Sequence of chain 1.C:
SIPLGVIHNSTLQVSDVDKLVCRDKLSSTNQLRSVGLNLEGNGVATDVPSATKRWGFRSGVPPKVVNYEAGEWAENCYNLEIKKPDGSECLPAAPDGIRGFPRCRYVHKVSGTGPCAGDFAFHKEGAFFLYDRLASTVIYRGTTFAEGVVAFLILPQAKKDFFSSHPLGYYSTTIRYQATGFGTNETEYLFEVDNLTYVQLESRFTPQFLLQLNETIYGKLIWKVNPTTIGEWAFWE

Binding-site contacts:
Ligand atom C7 contacts residue ASN208 of chain 1.C at 3.1 Å.
Ligand atom N2 contacts residue ASN208 of chain 1.C at 2.9 Å (h-bond).
Ligand atom O6 contacts residue GLU205 of chain 1.C at 4.3 Å.
Ligand atom C2 contacts residue ASN208 of chain 1.C at 2.5 Å.
Ligand atom O6 contacts residue LYS36 of chain 1.G at 4.3 Å.
Ligand atom O7 contacts residue ASN208 of chain 1.C at 2.9 Å (h-bond).
Ligand atom C8 contacts residue ASN208 of chain 1.C at 4.4 Å.
Ligand atom C3 contacts residue ASN208 of chain 1.C at 3.8 Å.
Ligand atom C4 contacts residue ASN208 of chain 1.C at 4.2 Å.
Ligand atom C1 contacts residue ASN208 of chain 1.C at 1.4 Å.
Ligand atom O5 contacts residue ASN208 of chain 1.C at 2.3 Å (h-bond).
Ligand atom O6 contacts residue ASN208 of chain 1.C at 4.0 Å.
Ligand atom O7 contacts residue THR59 of chain 1.G at 3.9 Å.
Ligand atom C5 contacts residue ASN208 of chain 1.C at 3.6 Å.
Ligand atom C6 contacts residue LYS36 of chain 1.G at 4.1 Å.

A protein and the small-molecule ligand that binds it are described below.
Small molecule (SMILES): CC(=O)N[C@@H]1[C@@H](O)[C@H](O)[C@@H](CO)O[C@H]1O

Sequence of chain 1.G:
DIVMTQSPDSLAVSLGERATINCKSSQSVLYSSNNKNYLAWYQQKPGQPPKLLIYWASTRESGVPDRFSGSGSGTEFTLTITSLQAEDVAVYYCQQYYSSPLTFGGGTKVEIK